Sequence of chain 1.A:
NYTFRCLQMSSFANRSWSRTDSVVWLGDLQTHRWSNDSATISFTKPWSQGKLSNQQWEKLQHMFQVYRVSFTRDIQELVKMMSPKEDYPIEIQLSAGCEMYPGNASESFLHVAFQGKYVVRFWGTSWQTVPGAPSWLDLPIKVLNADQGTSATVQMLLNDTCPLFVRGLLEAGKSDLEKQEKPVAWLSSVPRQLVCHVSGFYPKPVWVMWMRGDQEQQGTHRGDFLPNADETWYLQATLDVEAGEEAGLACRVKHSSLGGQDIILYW

The small molecule below binds the protein below.
Small molecule (SMILES): CC(=O)N[C@@H]1[C@@H](O)[C@H](O)[C@@H](CO)O[C@H]1O

Binding-site contacts:
Ligand atom C5 contacts residue ASN42 of chain 1.A at 3.7 Å.
Ligand atom O6 contacts residue ASN42 of chain 1.A at 4.2 Å.
Ligand atom C3 contacts residue SER24 of chain 1.A at 4.0 Å.
Ligand atom N2 contacts residue ASN42 of chain 1.A at 2.9 Å (h-bond).
Ligand atom O5 contacts residue ASN42 of chain 1.A at 2.4 Å (h-bond).
Ligand atom C4 contacts residue ASN42 of chain 1.A at 4.2 Å.
Ligand atom C8 contacts residue ARG25 of chain 1.A at 3.8 Å.
Ligand atom O6 contacts residue ARG74 of chain 1.A at 4.1 Å.
Ligand atom C2 contacts residue SER24 of chain 1.A at 3.7 Å.
Ligand atom C7 contacts residue ASN42 of chain 1.A at 3.7 Å.
Ligand atom C8 contacts residue TRP23 of chain 1.A at 3.5 Å (hydrophobic).
Ligand atom C3 contacts residue ASN42 of chain 1.A at 3.8 Å.
Ligand atom C7 contacts residue ARG25 of chain 1.A at 4.3 Å.
Ligand atom C2 contacts residue ASN42 of chain 1.A at 2.5 Å.
Ligand atom O7 contacts residue ASN42 of chain 1.A at 4.0 Å.
Ligand atom N2 contacts residue SER24 of chain 1.A at 2.8 Å (h-bond).
Ligand atom N2 contacts residue ARG25 of chain 1.A at 4.0 Å.
Ligand atom C1 contacts residue ASN42 of chain 1.A at 1.4 Å.
Ligand atom C8 contacts residue SER24 of chain 1.A at 3.6 Å.
Ligand atom C7 contacts residue SER24 of chain 1.A at 3.7 Å.
Ligand atom C1 contacts residue SER24 of chain 1.A at 3.9 Å.